This protein binds this small molecule.
Small molecule (SMILES): CC(=O)N[C@H]1[C@H](O[C@H]2[C@H](O)[C@@H](NC(C)=O)CO[C@@H]2CO)O[C@H](CO)[C@@H](O)[C@@H]1O

Sequence of chain 1.E:
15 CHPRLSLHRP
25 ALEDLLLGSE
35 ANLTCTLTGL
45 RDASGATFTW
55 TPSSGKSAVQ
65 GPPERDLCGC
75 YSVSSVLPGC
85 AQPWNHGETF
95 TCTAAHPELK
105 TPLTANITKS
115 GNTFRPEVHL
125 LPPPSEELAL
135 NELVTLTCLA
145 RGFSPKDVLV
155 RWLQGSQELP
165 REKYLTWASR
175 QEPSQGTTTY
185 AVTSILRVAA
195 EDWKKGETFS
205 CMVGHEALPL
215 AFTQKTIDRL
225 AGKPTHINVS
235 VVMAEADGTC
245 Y

Binding-site contacts:
Ligand atom C3 contacts residue ASN110 of chain 1.E at 3.8 Å.
Ligand atom C1 contacts residue ASN110 of chain 1.E at 1.4 Å.
Ligand atom O5 contacts residue ASN110 of chain 1.E at 2.4 Å (h-bond).
Ligand atom C7 contacts residue ASN110 of chain 1.E at 3.9 Å.
Ligand atom C2 contacts residue ASN110 of chain 1.E at 2.4 Å.
Ligand atom N2 contacts residue ASN110 of chain 1.E at 2.8 Å (h-bond).
Ligand atom C5 contacts residue ASN110 of chain 1.E at 3.6 Å.
Ligand atom C4 contacts residue ASN110 of chain 1.E at 4.3 Å.